Sequence of chain 3.A:
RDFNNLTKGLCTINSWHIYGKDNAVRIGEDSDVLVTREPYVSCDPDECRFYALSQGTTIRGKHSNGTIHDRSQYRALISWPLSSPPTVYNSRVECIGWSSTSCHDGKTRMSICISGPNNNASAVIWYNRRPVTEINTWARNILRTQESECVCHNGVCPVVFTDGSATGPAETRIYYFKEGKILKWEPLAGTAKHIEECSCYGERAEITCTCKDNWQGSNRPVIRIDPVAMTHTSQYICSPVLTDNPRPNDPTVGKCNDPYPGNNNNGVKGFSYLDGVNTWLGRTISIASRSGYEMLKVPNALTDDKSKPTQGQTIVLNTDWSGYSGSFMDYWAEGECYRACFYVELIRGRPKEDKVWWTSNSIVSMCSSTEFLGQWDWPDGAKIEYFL

A protein and the small-molecule ligand that binds it are described below.
Small molecule (SMILES): CC(=O)N[C@H]1[C@H](O[C@H]2[C@H](O)[C@@H](NC(C)=O)CO[C@@H]2CO)O[C@H](CO)[C@@H](O)[C@@H]1O

Binding-site contacts:
Ligand atom O7 contacts residue ASN5 of chain 3.A at 4.1 Å.
Ligand atom C1 contacts residue ASN154 of chain 3.A at 4.0 Å.
Ligand atom C7 contacts residue PHE3 of chain 3.A at 3.5 Å (hydrophobic).
Ligand atom C3 contacts residue ASN5 of chain 3.A at 3.8 Å.
Ligand atom O5 contacts residue ASN5 of chain 3.A at 2.3 Å (h-bond).
Ligand atom C8 contacts residue ASP2 of chain 3.A at 3.7 Å.
Ligand atom O6 contacts residue ASP2 of chain 3.A at 2.8 Å (salt-bridge).
Ligand atom N2 contacts residue ASP2 of chain 3.A at 3.9 Å.
Ligand atom O6 contacts residue ASN154 of chain 3.A at 3.3 Å (h-bond).
Ligand atom C2 contacts residue PHE3 of chain 3.A at 3.7 Å (hydrophobic).
Ligand atom C7 contacts residue ASN5 of chain 3.A at 3.7 Å.
Ligand atom C6 contacts residue ASN154 of chain 3.A at 4.4 Å.
Ligand atom N2 contacts residue ASN5 of chain 3.A at 2.8 Å (h-bond).
Ligand atom C5 contacts residue ASN5 of chain 3.A at 3.6 Å.
Ligand atom O5 contacts residue ASN154 of chain 3.A at 3.9 Å.
Ligand atom C2 contacts residue ASN5 of chain 3.A at 2.4 Å.
Ligand atom C4 contacts residue ASN5 of chain 3.A at 4.2 Å.
Ligand atom N2 contacts residue PHE3 of chain 3.A at 2.8 Å (h-bond).
Ligand atom C8 contacts residue ASN154 of chain 3.A at 4.1 Å.
Ligand atom C3 contacts residue ASP2 of chain 3.A at 3.9 Å.
Ligand atom O7 contacts residue ASP2 of chain 3.A at 4.4 Å.
Ligand atom C8 contacts residue PHE3 of chain 3.A at 3.4 Å (hydrophobic).
Ligand atom C4 contacts residue ASN154 of chain 3.A at 4.5 Å.
Ligand atom C3 contacts residue PHE3 of chain 3.A at 4.3 Å (hydrophobic).
Ligand atom C5 contacts residue ASN154 of chain 3.A at 3.5 Å.
Ligand atom C7 contacts residue ASP2 of chain 3.A at 3.9 Å.
Ligand atom C1 contacts residue PHE3 of chain 3.A at 3.7 Å (hydrophobic).
Ligand atom C1 contacts residue ASN5 of chain 3.A at 1.4 Å.
Ligand atom C6 contacts residue ASP2 of chain 3.A at 3.2 Å.
Ligand atom C5 contacts residue ASP2 of chain 3.A at 4.1 Å.
Ligand atom O3 contacts residue ASP2 of chain 3.A at 2.7 Å (salt-bridge).
Ligand atom O5 contacts residue ASP2 of chain 3.A at 3.7 Å.